Sequence of chain 1.A:
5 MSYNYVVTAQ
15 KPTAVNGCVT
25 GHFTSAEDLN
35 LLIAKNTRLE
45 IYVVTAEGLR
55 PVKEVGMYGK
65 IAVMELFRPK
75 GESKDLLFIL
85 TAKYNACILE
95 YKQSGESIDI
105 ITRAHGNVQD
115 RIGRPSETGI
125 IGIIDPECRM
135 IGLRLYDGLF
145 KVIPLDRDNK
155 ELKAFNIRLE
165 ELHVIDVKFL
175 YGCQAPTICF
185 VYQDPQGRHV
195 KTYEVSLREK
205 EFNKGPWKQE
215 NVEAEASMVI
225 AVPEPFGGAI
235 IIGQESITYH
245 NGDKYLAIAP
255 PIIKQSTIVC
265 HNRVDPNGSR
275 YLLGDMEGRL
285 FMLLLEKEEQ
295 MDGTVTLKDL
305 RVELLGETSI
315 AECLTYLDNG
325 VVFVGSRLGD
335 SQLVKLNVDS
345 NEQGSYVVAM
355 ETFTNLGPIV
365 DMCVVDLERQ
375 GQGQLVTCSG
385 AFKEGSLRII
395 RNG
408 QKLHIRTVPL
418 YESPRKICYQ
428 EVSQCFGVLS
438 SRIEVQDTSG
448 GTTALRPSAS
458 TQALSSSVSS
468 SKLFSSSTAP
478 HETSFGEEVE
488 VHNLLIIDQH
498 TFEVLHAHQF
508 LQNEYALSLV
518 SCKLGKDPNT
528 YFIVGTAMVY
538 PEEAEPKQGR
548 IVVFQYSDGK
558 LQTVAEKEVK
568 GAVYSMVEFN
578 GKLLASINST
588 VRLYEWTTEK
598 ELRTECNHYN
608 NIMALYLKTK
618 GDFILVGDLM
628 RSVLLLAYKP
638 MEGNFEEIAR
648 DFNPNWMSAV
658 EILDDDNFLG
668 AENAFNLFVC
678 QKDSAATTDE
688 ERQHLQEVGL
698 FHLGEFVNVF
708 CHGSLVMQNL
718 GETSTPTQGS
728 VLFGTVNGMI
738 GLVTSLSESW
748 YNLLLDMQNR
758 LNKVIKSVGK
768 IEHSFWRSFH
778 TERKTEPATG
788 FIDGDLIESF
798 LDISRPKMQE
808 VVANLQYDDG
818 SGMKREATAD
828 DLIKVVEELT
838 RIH

Sequence of chain 1.B:
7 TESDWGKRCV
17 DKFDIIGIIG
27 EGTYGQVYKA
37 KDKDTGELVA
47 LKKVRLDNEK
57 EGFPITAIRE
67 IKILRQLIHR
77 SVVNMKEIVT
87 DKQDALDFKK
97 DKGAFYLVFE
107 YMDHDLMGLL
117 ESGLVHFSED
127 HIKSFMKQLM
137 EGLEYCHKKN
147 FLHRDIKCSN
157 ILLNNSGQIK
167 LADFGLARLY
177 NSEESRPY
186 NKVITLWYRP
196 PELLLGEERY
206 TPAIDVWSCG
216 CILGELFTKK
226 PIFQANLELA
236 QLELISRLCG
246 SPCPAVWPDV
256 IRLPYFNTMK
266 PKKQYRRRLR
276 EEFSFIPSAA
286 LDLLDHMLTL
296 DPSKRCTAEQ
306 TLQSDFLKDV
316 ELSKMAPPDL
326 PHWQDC

This protein binds this small molecule.
Small molecule (SMILES): C[C@H](C(=O)Nc1nc2ccccc2[nH]1)N1Cc2ccccc2C1=O

Binding-site contacts:
Ligand atom C4 contacts residue ALA46 of chain 1.B at 3.6 Å (hydrophobic).
Ligand atom C18 contacts residue ASP109 of chain 1.B at 3.3 Å.
Ligand atom C5 contacts residue LEU158 of chain 1.B at 3.8 Å (hydrophobic).
Ligand atom C18 contacts residue HIS110 of chain 1.B at 3.6 Å.
Ligand atom C5 contacts residue GLU106 of chain 1.B at 3.2 Å.
Ligand atom C14 contacts residue ARG628 of chain 1.A at 3.6 Å.
Ligand atom N3 contacts residue TYR107 of chain 1.B at 3.5 Å.
Ligand atom C1 contacts residue LYS48 of chain 1.B at 3.8 Å.
Ligand atom O2 contacts residue ILE25 of chain 1.B at 3.3 Å.
Ligand atom C5 contacts residue PHE105 of chain 1.B at 3.9 Å (hydrophobic).
Ligand atom C15 contacts residue ARG647 of chain 1.A at 3.9 Å.
Ligand atom C10 contacts residue ARG628 of chain 1.A at 3.6 Å.
Ligand atom N1 contacts residue LEU158 of chain 1.B at 3.8 Å.
Ligand atom C18 contacts residue ARG628 of chain 1.A at 3.7 Å.
Ligand atom C1 contacts residue PHE105 of chain 1.B at 3.9 Å (hydrophobic).
Ligand atom C12 contacts residue ILE25 of chain 1.B at 3.6 Å (hydrophobic).
Ligand atom N2 contacts residue ILE25 of chain 1.B at 3.7 Å.
Ligand atom C13 contacts residue ILE25 of chain 1.B at 3.5 Å (hydrophobic).
Ligand atom N1 contacts residue MET108 of chain 1.B at 3.1 Å (h-bond).
Ligand atom C9 contacts residue MET108 of chain 1.B at 3.5 Å (hydrophobic).
Ligand atom C15 contacts residue ARG628 of chain 1.A at 3.7 Å.
Ligand atom C8 contacts residue MET108 of chain 1.B at 3.8 Å (hydrophobic).
Ligand atom C13 contacts residue TYR107 of chain 1.B at 3.5 Å (hydrophobic).
Ligand atom C15 contacts residue ILE25 of chain 1.B at 3.8 Å (hydrophobic).
Ligand atom C14 contacts residue ILE25 of chain 1.B at 3.4 Å (hydrophobic).
Ligand atom C16 contacts residue ARG647 of chain 1.A at 3.5 Å.
Ligand atom C6 contacts residue PHE105 of chain 1.B at 3.2 Å (hydrophobic).
Ligand atom C5 contacts residue ALA46 of chain 1.B at 3.6 Å (hydrophobic).
Ligand atom C18 contacts residue MET108 of chain 1.B at 3.4 Å (hydrophobic).
Ligand atom C11 contacts residue ARG628 of chain 1.A at 3.8 Å.
Ligand atom C4 contacts residue LEU158 of chain 1.B at 3.6 Å (hydrophobic).
Ligand atom O1 contacts residue ILE25 of chain 1.B at 3.1 Å.
Ligand atom C11 contacts residue ILE25 of chain 1.B at 3.3 Å (hydrophobic).
Ligand atom N3 contacts residue MET108 of chain 1.B at 3.0 Å (h-bond).
Ligand atom C10 contacts residue ILE25 of chain 1.B at 3.8 Å (hydrophobic).
Ligand atom O1 contacts residue TYR107 of chain 1.B at 2.5 Å (h-bond).
Ligand atom C9 contacts residue TYR107 of chain 1.B at 3.6 Å (hydrophobic).
Ligand atom C8 contacts residue TYR107 of chain 1.B at 3.8 Å (hydrophobic).
Ligand atom C7 contacts residue MET108 of chain 1.B at 3.8 Å (hydrophobic).
Ligand atom C3 contacts residue LEU158 of chain 1.B at 3.9 Å (hydrophobic).